Binding-site contacts:
Ligand atom C7 contacts residue ASN221 of chain 1.A at 3.6 Å.
Ligand atom O7 contacts residue ASN221 of chain 1.A at 4.0 Å.
Ligand atom O6 contacts residue ASN209 of chain 1.A at 2.9 Å (h-bond).
Ligand atom C3 contacts residue ASN221 of chain 1.A at 3.8 Å.
Ligand atom C1 contacts residue ASN221 of chain 1.A at 1.5 Å.
Ligand atom O5 contacts residue HIS56 of chain 1.A at 4.4 Å.
Ligand atom O6 contacts residue ARG207 of chain 1.A at 4.5 Å.
Ligand atom C6 contacts residue ASN209 of chain 1.A at 3.6 Å.
Ligand atom C1 contacts residue HIS56 of chain 1.A at 3.6 Å.
Ligand atom C4 contacts residue ASN221 of chain 1.A at 4.3 Å.
Ligand atom O5 contacts residue ASN221 of chain 1.A at 2.5 Å (h-bond).
Ligand atom C5 contacts residue ASN221 of chain 1.A at 3.6 Å.
Ligand atom O5 contacts residue ASN209 of chain 1.A at 4.2 Å.
Ligand atom C2 contacts residue ASN221 of chain 1.A at 2.5 Å.
Ligand atom N2 contacts residue ASN221 of chain 1.A at 2.8 Å (h-bond).

Sequence of chain 1.A:
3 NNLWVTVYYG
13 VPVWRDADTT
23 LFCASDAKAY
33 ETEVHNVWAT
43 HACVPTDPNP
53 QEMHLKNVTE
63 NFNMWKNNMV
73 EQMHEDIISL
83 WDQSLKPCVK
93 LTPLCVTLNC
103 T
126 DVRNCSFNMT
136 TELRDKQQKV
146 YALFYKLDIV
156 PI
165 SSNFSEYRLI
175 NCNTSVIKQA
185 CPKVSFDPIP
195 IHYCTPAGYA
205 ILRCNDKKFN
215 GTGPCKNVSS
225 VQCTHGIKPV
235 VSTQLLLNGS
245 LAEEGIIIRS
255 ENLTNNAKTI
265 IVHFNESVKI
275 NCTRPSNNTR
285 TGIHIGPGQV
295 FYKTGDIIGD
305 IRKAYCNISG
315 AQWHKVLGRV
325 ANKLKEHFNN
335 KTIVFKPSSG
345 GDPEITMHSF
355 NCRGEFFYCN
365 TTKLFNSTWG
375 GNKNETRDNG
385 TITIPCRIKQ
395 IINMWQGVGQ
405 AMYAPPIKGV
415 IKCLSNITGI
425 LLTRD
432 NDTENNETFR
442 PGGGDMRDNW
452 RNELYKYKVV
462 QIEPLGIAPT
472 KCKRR

This small molecule binds to this protein.
Small molecule (SMILES): CC(=O)N[C@H]1[C@H](O[C@H]2[C@H](O)[C@@H](NC(C)=O)CO[C@@H]2CO)O[C@H](CO)[C@@H](O)[C@@H]1O